Sequence of chain 1.D:
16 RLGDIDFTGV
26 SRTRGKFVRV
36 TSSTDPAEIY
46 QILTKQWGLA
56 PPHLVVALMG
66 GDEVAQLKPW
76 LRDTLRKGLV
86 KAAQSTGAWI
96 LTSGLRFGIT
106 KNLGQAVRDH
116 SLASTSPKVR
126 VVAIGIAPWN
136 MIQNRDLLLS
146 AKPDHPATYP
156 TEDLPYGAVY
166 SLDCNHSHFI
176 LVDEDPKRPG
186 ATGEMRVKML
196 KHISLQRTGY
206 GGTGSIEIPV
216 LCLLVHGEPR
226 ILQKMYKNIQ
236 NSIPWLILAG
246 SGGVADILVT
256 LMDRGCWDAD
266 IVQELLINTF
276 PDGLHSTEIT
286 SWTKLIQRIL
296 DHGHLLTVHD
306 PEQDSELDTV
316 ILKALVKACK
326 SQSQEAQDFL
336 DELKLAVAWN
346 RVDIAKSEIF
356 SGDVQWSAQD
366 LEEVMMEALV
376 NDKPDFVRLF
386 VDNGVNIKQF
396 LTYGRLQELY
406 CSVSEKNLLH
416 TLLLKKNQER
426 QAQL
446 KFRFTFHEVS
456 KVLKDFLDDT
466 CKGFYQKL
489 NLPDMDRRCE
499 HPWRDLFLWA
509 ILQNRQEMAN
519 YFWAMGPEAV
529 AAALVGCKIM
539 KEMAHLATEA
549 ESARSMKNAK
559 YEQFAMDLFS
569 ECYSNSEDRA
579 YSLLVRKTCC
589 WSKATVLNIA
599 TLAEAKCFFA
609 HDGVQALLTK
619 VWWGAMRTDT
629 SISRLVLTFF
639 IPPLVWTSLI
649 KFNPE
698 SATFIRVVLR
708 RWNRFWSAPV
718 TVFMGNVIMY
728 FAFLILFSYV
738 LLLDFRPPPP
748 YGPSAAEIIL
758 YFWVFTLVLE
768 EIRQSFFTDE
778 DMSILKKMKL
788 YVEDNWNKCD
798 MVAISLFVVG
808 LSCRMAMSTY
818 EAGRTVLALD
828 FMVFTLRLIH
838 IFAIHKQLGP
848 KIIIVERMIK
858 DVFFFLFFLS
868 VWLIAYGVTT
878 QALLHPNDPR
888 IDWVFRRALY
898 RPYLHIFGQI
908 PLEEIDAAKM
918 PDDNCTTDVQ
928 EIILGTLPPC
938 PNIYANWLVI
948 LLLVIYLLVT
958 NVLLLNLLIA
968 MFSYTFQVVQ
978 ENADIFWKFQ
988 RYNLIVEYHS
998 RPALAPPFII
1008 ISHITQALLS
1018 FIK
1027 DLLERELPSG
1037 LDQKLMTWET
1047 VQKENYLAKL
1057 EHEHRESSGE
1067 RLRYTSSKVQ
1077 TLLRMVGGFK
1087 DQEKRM

Binding-site contacts:
Ligand atom C21 contacts residue ASP889 of chain 1.D at 4.0 Å.
Ligand atom C19 contacts residue ILE888 of chain 1.D at 3.9 Å (hydrophobic).
Ligand atom C11 contacts residue PHE892 of chain 1.D at 3.6 Å (hydrophobic).
Ligand atom C12 contacts residue PHE892 of chain 1.D at 4.2 Å (hydrophobic).
Ligand atom C contacts residue YUY1 of chain 1.M at 3.1 Å.
Ligand atom C17 contacts residue YUY1 of chain 1.M at 4.2 Å.
Ligand atom C16 contacts residue YUY1 of chain 1.M at 3.6 Å.
Ligand atom C13 contacts residue PHE892 of chain 1.D at 4.4 Å (hydrophobic).
Ligand atom C1 contacts residue YUY1 of chain 1.M at 4.1 Å.
Ligand atom C9 contacts residue PHE892 of chain 1.D at 4.3 Å (hydrophobic).
Ligand atom C7 contacts residue PHE892 of chain 1.D at 4.2 Å (hydrophobic).
Ligand atom C17 contacts residue ASP889 of chain 1.D at 4.3 Å.
Ligand atom C10 contacts residue PHE892 of chain 1.D at 4.4 Å (hydrophobic).
Ligand atom C25 contacts residue PHE892 of chain 1.D at 4.0 Å (hydrophobic).
Ligand atom C16 contacts residue ASP889 of chain 1.D at 4.1 Å.
Ligand atom O1 contacts residue ASP889 of chain 1.D at 4.3 Å.
Ligand atom C6 contacts residue PHE892 of chain 1.D at 3.7 Å (hydrophobic).
Ligand atom C15 contacts residue YUY1 of chain 1.M at 3.9 Å.
Ligand atom C22 contacts residue YUY1 of chain 1.M at 3.6 Å.
Ligand atom C22 contacts residue ASP889 of chain 1.D at 4.0 Å.
Ligand atom C8 contacts residue YUY1 of chain 1.M at 4.3 Å.
Ligand atom C20 contacts residue ILE888 of chain 1.D at 4.2 Å (hydrophobic).
Ligand atom C26 contacts residue YUY1 of chain 1.M at 3.9 Å.
Ligand atom C5 contacts residue PHE892 of chain 1.D at 4.4 Å (hydrophobic).

This small molecule binds to this protein.
Small molecule (SMILES): C[C@@H]1CC[C@@]2(OC1)O[C@H]1C[C@H]3[C@@H]4CC=C5C[C@@H](O)CC[C@]5(C)[C@H]4CC[C@]3(C)[C@H]1[C@@H]2C